Sequence of chain 3.O:
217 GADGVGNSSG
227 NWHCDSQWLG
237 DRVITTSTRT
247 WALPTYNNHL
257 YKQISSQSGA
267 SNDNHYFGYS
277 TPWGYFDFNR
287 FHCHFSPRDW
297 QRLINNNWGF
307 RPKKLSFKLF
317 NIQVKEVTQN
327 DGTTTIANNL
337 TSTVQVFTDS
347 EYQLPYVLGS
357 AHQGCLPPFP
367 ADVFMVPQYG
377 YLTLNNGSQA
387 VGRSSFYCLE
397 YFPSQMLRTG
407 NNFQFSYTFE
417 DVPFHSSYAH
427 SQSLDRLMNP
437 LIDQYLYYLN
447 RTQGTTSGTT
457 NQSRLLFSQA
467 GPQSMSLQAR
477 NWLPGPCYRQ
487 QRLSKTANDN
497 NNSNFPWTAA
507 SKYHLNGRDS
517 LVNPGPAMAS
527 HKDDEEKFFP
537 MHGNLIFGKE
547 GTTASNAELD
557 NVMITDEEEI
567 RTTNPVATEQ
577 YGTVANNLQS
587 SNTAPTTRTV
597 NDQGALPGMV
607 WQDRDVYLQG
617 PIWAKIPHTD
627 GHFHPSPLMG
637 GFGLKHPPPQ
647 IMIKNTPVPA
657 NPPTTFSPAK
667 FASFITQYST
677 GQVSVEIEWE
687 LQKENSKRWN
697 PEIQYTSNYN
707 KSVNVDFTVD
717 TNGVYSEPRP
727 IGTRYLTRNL

Binding-site contacts:
Ligand atom N7 contacts residue HIS630 of chain 3.O at 4.1 Å.
Ligand atom C5 contacts residue PRO419 of chain 3.O at 4.2 Å (hydrophobic).
Ligand atom C5 contacts residue PRO631 of chain 3.O at 4.4 Å (hydrophobic).
Ligand atom O2P contacts residue HIS628 of chain 3.O at 4.3 Å.
Ligand atom O2P contacts residue PHE629 of chain 3.O at 4.0 Å.
Ligand atom O2P contacts residue PRO631 of chain 3.O at 3.8 Å.
Ligand atom C4 contacts residue PRO419 of chain 3.O at 4.2 Å (hydrophobic).
Ligand atom N6 contacts residue VAL418 of chain 3.O at 3.6 Å.
Ligand atom C6 contacts residue PRO631 of chain 3.O at 4.0 Å (hydrophobic).
Ligand atom C6 contacts residue SER632 of chain 3.O at 4.3 Å.
Ligand atom N6 contacts residue SER632 of chain 3.O at 3.9 Å.
Ligand atom C5 contacts residue SER632 of chain 3.O at 4.3 Å.
Ligand atom N6 contacts residue GLY639 of chain 3.O at 2.8 Å (h-bond).
Ligand atom C8 contacts residue PRO419 of chain 3.O at 4.3 Å (hydrophobic).
Ligand atom N6 contacts residue GLY637 of chain 3.O at 4.1 Å.
Ligand atom O4' contacts residue HIS630 of chain 3.O at 4.4 Å.
Ligand atom N9 contacts residue HIS630 of chain 3.O at 4.2 Å.
Ligand atom N6 contacts residue PRO633 of chain 3.O at 4.2 Å.
Ligand atom C6 contacts residue GLY639 of chain 3.O at 3.7 Å.
Ligand atom N1 contacts residue GLY639 of chain 3.O at 2.9 Å (h-bond).
Ligand atom C2 contacts residue PRO419 of chain 3.O at 4.4 Å (hydrophobic).
Ligand atom N9 contacts residue PRO419 of chain 3.O at 4.2 Å.
Ligand atom N7 contacts residue PRO419 of chain 3.O at 4.4 Å.
Ligand atom N1 contacts residue ILE622 of chain 3.O at 4.4 Å.
Ligand atom N6 contacts residue PHE638 of chain 3.O at 3.8 Å.
Ligand atom C6 contacts residue VAL418 of chain 3.O at 3.8 Å (hydrophobic).
Ligand atom C2 contacts residue GLY639 of chain 3.O at 3.7 Å.
Ligand atom O5' contacts residue PRO631 of chain 3.O at 4.1 Å.
Ligand atom C4 contacts residue PRO631 of chain 3.O at 4.4 Å (hydrophobic).
Ligand atom C1' contacts residue HIS630 of chain 3.O at 4.0 Å.
Ligand atom N6 contacts residue PRO631 of chain 3.O at 3.9 Å.
Ligand atom C8 contacts residue HIS630 of chain 3.O at 3.4 Å.
Ligand atom C6 contacts residue PRO419 of chain 3.O at 4.4 Å (hydrophobic).
Ligand atom O4' contacts residue PRO631 of chain 3.O at 3.8 Å.
Ligand atom O5' contacts residue PHE629 of chain 3.O at 4.2 Å.
Ligand atom N7 contacts residue SER632 of chain 3.O at 3.8 Å.
Ligand atom N1 contacts residue VAL418 of chain 3.O at 3.8 Å.
Ligand atom N1 contacts residue PRO631 of chain 3.O at 4.2 Å.
Ligand atom C2' contacts residue PRO419 of chain 3.O at 4.0 Å (hydrophobic).
Ligand atom N3 contacts residue PRO419 of chain 3.O at 4.3 Å.

This protein binds this small molecule.
Small molecule (SMILES): Nc1ncnc2c1ncn2[C@H]1C[C@H](O)[C@@H](COP(=O)(O)O)O1